A protein and the small-molecule ligand that binds it are described below.
Small molecule (SMILES): COC(=O)[C@@H](N)Cc1c[nH]c[nH+]1

Sequence of chain 1.C:
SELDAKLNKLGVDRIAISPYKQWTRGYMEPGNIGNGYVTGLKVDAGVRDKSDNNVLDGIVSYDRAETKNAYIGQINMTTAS

Sequence of chain 1.D:
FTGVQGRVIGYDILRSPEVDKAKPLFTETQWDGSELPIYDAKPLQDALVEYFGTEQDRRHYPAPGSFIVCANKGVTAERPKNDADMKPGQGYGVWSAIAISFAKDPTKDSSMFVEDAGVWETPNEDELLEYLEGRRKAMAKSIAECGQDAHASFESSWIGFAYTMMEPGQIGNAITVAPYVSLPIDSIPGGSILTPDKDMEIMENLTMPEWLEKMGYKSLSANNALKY

Binding-site contacts:
Ligand atom CA contacts residue PYR1 of chain 1.D at 2.4 Å.
Ligand atom CG contacts residue PYR1 of chain 1.D at 3.7 Å.
Ligand atom C contacts residue PYR1 of chain 1.D at 3.4 Å.
Ligand atom ND1 contacts residue SER81 of chain 1.C at 2.6 Å (h-bond).
Ligand atom O contacts residue PYR1 of chain 1.D at 4.0 Å.
Ligand atom CM contacts residue GLU116 of chain 1.D at 3.5 Å.
Ligand atom O contacts residue VAL115 of chain 1.D at 3.3 Å.
Ligand atom CD2 contacts residue ASP63 of chain 1.E at 3.7 Å.
Ligand atom CE1 contacts residue ASP63 of chain 1.E at 3.4 Å.
Ligand atom NE2 contacts residue GLU66 of chain 1.E at 3.9 Å.
Ligand atom CE1 contacts residue GLU66 of chain 1.E at 3.3 Å.
Ligand atom NE2 contacts residue ASP63 of chain 1.E at 2.6 Å (salt-bridge).
Ligand atom CM contacts residue ASN73 of chain 1.D at 3.6 Å.
Ligand atom CB contacts residue PYR1 of chain 1.D at 3.5 Å.
Ligand atom CB contacts residue PHE114 of chain 1.D at 3.9 Å (hydrophobic).
Ligand atom CM contacts residue LYS74 of chain 1.D at 4.1 Å.
Ligand atom N contacts residue PHE2 of chain 1.D at 3.6 Å (h-bond).
Ligand atom CE1 contacts residue PHE2 of chain 1.D at 3.9 Å (hydrophobic).
Ligand atom CB contacts residue SER81 of chain 1.C at 3.4 Å.
Ligand atom CM contacts residue ALA72 of chain 1.D at 3.7 Å (hydrophobic).
Ligand atom OXT contacts residue LYS74 of chain 1.D at 3.9 Å.
Ligand atom ND1 contacts residue TYR62 of chain 1.E at 3.4 Å.
Ligand atom NE2 contacts residue PHE2 of chain 1.D at 3.2 Å.
Ligand atom N contacts residue SER81 of chain 1.C at 4.0 Å.
Ligand atom CE1 contacts residue TYR62 of chain 1.E at 3.6 Å (hydrophobic).
Ligand atom CA contacts residue PHE114 of chain 1.D at 3.7 Å (hydrophobic).
Ligand atom CM contacts residue SER81 of chain 1.C at 4.1 Å.
Ligand atom CD2 contacts residue PYR1 of chain 1.D at 4.1 Å.
Ligand atom O contacts residue GLU116 of chain 1.D at 3.3 Å (salt-bridge).
Ligand atom CG contacts residue SER81 of chain 1.C at 3.2 Å.
Ligand atom CA contacts residue SER81 of chain 1.C at 3.3 Å.
Ligand atom N contacts residue PYR1 of chain 1.D at 1.3 Å.
Ligand atom CD2 contacts residue PHE114 of chain 1.D at 4.1 Å (hydrophobic).
Ligand atom O contacts residue PHE114 of chain 1.D at 2.9 Å (h-bond).
Ligand atom OXT contacts residue GLU116 of chain 1.D at 3.6 Å (salt-bridge).
Ligand atom CE1 contacts residue SER81 of chain 1.C at 3.6 Å.
Ligand atom CM contacts residue ALA80 of chain 1.C at 3.5 Å (hydrophobic).
Ligand atom CD2 contacts residue PHE2 of chain 1.D at 3.7 Å (hydrophobic).
Ligand atom N contacts residue PHE114 of chain 1.D at 2.9 Å (h-bond).
Ligand atom C contacts residue PHE114 of chain 1.D at 3.7 Å (hydrophobic).

Sequence of chain 1.E:
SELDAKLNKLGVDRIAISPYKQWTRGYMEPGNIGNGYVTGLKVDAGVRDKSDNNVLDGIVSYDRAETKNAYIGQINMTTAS